Binding-site contacts:
Ligand atom O5 contacts residue ASN122 of chain 1.B at 2.4 Å (h-bond).
Ligand atom C8 contacts residue PHE157 of chain 1.B at 3.7 Å (hydrophobic).
Ligand atom C5 contacts residue THR124 of chain 1.B at 4.0 Å.
Ligand atom O5 contacts residue THR124 of chain 1.B at 3.5 Å (h-bond).
Ligand atom C6 contacts residue THR124 of chain 1.B at 3.4 Å.
Ligand atom N2 contacts residue ASN122 of chain 1.B at 3.1 Å (h-bond).
Ligand atom C8 contacts residue TYR160 of chain 1.B at 4.4 Å (hydrophobic).
Ligand atom C7 contacts residue ASN122 of chain 1.B at 4.0 Å.
Ligand atom O6 contacts residue THR124 of chain 1.B at 2.3 Å (h-bond).
Ligand atom O6 contacts residue ASN122 of chain 1.B at 4.5 Å.
Ligand atom C7 contacts residue PHE157 of chain 1.B at 3.6 Å (hydrophobic).
Ligand atom N2 contacts residue PHE157 of chain 1.B at 4.3 Å.
Ligand atom O7 contacts residue PHE157 of chain 1.B at 3.2 Å.
Ligand atom O6 contacts residue ASN125 of chain 1.B at 3.9 Å.
Ligand atom O5 contacts residue ASN125 of chain 1.B at 3.8 Å.
Ligand atom C5 contacts residue ASN122 of chain 1.B at 3.7 Å.
Ligand atom O7 contacts residue SER155 of chain 1.B at 3.9 Å.
Ligand atom C8 contacts residue ASN122 of chain 1.B at 4.4 Å.
Ligand atom C1 contacts residue ASN125 of chain 1.B at 4.0 Å.
Ligand atom C4 contacts residue ASN122 of chain 1.B at 4.2 Å.
Ligand atom C3 contacts residue ASN122 of chain 1.B at 3.9 Å.
Ligand atom C1 contacts residue ASN122 of chain 1.B at 1.4 Å.
Ligand atom C2 contacts residue ASN122 of chain 1.B at 2.5 Å.

A small-molecule ligand and the protein it binds are described below.
Small molecule (SMILES): CC(=O)N[C@@H]1[C@@H](O)[C@H](O)[C@@H](CO)O[C@H]1O

Sequence of chain 1.B:
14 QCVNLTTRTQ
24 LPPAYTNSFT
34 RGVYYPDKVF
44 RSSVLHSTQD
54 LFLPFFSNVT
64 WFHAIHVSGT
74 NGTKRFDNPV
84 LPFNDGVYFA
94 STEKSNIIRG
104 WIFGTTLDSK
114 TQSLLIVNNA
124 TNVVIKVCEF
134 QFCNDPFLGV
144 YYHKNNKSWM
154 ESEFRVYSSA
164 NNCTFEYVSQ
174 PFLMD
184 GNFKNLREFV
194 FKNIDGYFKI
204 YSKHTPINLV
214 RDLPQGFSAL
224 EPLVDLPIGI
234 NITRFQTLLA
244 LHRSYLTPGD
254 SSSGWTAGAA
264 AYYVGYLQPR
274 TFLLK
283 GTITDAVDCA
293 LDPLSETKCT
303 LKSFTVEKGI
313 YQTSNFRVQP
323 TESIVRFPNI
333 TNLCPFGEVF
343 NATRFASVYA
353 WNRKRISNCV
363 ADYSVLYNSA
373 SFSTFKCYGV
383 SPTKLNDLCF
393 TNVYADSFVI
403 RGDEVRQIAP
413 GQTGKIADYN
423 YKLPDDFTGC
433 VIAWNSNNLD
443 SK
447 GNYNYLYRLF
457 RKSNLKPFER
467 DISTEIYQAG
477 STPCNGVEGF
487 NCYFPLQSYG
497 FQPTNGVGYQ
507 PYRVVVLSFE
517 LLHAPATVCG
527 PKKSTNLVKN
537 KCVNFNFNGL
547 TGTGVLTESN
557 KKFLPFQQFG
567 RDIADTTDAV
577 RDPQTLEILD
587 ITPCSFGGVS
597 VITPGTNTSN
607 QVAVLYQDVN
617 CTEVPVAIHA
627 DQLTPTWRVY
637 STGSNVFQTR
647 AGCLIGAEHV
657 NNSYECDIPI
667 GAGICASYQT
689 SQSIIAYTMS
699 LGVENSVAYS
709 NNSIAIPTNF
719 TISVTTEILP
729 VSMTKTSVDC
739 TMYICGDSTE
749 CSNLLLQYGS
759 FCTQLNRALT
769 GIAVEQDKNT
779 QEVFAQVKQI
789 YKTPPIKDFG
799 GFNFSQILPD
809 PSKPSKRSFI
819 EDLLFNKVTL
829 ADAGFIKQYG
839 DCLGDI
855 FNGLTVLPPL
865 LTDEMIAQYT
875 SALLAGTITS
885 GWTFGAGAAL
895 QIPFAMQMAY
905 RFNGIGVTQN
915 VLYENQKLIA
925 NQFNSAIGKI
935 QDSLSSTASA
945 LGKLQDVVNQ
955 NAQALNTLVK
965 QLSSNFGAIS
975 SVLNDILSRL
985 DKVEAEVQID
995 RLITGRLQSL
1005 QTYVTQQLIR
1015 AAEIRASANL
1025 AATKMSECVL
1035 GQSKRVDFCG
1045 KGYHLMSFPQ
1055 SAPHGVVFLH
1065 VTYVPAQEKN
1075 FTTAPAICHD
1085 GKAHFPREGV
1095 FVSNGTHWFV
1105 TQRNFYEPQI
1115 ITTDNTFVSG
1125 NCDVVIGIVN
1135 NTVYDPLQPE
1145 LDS